Binding-site contacts:
Ligand atom O contacts residue ASN244 of chain 1.A at 3.0 Å (h-bond).
Ligand atom O3P contacts residue ARG76 of chain 1.A at 2.5 Å (salt-bridge).
Ligand atom C contacts residue LEU192 of chain 1.A at 3.8 Å (hydrophobic).
Ligand atom CD contacts residue LEU240 of chain 1.A at 3.5 Å (hydrophobic).
Ligand atom O contacts residue VAL196 of chain 1.A at 3.5 Å.
Ligand atom P contacts residue TYR148 of chain 1.A at 3.6 Å.
Ligand atom CA contacts residue ASN193 of chain 1.A at 3.8 Å.
Ligand atom N contacts residue LEU192 of chain 1.A at 3.5 Å.
Ligand atom O2P contacts residue LYS69 of chain 1.A at 3.7 Å.
Ligand atom CD1 contacts residue ASP233 of chain 1.A at 3.7 Å.
Ligand atom CG contacts residue LEU240 of chain 1.A at 3.9 Å (hydrophobic).
Ligand atom O contacts residue LEU192 of chain 1.A at 3.7 Å.
Ligand atom CB contacts residue ASN193 of chain 1.A at 3.4 Å.
Ligand atom CA contacts residue ASN244 of chain 1.A at 3.9 Å.
Ligand atom CD2 contacts residue LEU236 of chain 1.A at 3.5 Å (hydrophobic).
Ligand atom O contacts residue LYS69 of chain 1.A at 3.1 Å.
Ligand atom CA contacts residue LEU192 of chain 1.A at 3.6 Å (hydrophobic).
Ligand atom O3P contacts residue LYS69 of chain 1.A at 3.4 Å (salt-bridge).
Ligand atom P contacts residue ARG76 of chain 1.A at 3.6 Å.
Ligand atom CD1 contacts residue ILE237 of chain 1.A at 3.6 Å (hydrophobic).
Ligand atom O1P contacts residue ARG76 of chain 1.A at 2.6 Å (salt-bridge).
Ligand atom O2P contacts residue ARG147 of chain 1.A at 2.8 Å (salt-bridge).
Ligand atom O1P contacts residue ARG147 of chain 1.A at 2.8 Å (salt-bridge).
Ligand atom CB contacts residue ASP233 of chain 1.A at 3.6 Å.
Ligand atom O3P contacts residue TYR148 of chain 1.A at 3.7 Å.
Ligand atom C contacts residue VAL196 of chain 1.A at 3.8 Å (hydrophobic).
Ligand atom CA contacts residue ASN193 of chain 1.A at 3.5 Å.
Ligand atom CB contacts residue ASN193 of chain 1.A at 3.6 Å.
Ligand atom N contacts residue ASN193 of chain 1.A at 2.8 Å (h-bond).
Ligand atom O1P contacts residue TYR148 of chain 1.A at 3.9 Å.
Ligand atom O2P contacts residue TYR148 of chain 1.A at 2.5 Å (h-bond).
Ligand atom P contacts residue ARG147 of chain 1.A at 3.8 Å.
Ligand atom OD1 contacts residue VAL66 of chain 1.A at 3.2 Å.
Ligand atom OD2 contacts residue VAL66 of chain 1.A at 3.8 Å.
Ligand atom CD1 contacts residue LEU236 of chain 1.A at 3.5 Å (hydrophobic).
Ligand atom N contacts residue ASN244 of chain 1.A at 3.6 Å (h-bond).
Ligand atom CG contacts residue VAL66 of chain 1.A at 3.6 Å (hydrophobic).
Ligand atom C contacts residue ASN244 of chain 1.A at 4.0 Å.
Ligand atom C contacts residue ASN193 of chain 1.A at 3.6 Å.
Ligand atom CB contacts residue ARG147 of chain 1.A at 4.0 Å.

This protein binds this small molecule.
Small molecule (SMILES): CC(C)C[C@@H](C=O)NC(=O)[C@H](CC(=O)O)NC(=O)[C@@H]1CCCN1C(=O)[C@H](CC(C)C)NC(=O)[C@H](COP(=O)(O)O)NC(=O)CN

Sequence of chain 1.A:
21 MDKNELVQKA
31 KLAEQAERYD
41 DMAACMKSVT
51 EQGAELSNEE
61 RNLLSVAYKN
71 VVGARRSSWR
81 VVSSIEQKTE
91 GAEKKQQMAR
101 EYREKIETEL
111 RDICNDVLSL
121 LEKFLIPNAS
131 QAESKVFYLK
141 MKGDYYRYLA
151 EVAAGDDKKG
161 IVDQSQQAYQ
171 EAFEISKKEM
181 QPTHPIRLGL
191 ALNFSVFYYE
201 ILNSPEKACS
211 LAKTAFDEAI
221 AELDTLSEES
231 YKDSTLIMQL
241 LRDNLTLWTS